This protein binds this small molecule.
Small molecule (SMILES): CC(=O)N[C@H]1[C@H](O[C@H]2[C@H](O)[C@@H](NC(C)=O)CO[C@@H]2CO)O[C@H](CO)[C@@H](O[C@@H]2O[C@H](CO[C@H]3O[C@H](CO)[C@@H](O)[C@H](O)[C@@H]3O)[C@@H](O)[C@H](O[C@H]3O[C@H](CO)[C@@H](O)[C@H](O)[C@@H]3O)[C@@H]2O)[C@@H]1O

Sequence of chain 1.E:
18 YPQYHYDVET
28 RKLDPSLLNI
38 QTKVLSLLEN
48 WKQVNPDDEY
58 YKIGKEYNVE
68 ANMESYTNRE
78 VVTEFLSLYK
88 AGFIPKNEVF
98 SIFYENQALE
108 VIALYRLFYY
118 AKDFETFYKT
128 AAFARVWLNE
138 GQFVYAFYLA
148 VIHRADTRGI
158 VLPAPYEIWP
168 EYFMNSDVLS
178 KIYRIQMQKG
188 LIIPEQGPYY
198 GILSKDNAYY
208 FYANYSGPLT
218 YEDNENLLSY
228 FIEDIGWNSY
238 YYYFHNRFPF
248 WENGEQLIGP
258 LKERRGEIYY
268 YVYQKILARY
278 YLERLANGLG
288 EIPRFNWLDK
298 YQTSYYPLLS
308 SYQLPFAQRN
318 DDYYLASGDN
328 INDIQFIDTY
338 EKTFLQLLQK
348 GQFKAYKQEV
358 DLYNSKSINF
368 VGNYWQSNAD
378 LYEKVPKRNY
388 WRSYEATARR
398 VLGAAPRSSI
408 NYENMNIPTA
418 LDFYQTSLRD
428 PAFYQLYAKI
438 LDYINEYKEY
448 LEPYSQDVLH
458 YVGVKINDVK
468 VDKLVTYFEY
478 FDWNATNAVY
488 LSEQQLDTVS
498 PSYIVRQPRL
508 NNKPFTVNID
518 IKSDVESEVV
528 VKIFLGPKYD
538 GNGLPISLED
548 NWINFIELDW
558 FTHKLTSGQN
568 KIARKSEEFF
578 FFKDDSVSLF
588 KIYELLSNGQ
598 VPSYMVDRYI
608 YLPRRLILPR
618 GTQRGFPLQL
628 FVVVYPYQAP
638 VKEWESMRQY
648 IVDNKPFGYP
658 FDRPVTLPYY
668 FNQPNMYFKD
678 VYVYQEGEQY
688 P

Binding-site contacts:
Ligand atom O6 contacts residue LEU586 of chain 1.E at 3.5 Å.
Ligand atom C1 contacts residue THR483 of chain 1.E at 3.9 Å.
Ligand atom C1 contacts residue GLU46 of chain 1.E at 4.0 Å.
Ligand atom C8 contacts residue SER499 of chain 1.E at 3.7 Å.
Ligand atom C7 contacts residue ASN481 of chain 1.E at 3.5 Å.
Ligand atom O7 contacts residue PHE587 of chain 1.E at 3.2 Å.
Ligand atom C8 contacts residue ASN47 of chain 1.E at 3.3 Å.
Ligand atom O3 contacts residue VAL496 of chain 1.E at 3.9 Å.
Ligand atom N2 contacts residue GLU46 of chain 1.E at 3.4 Å (salt-bridge).
Ligand atom C3 contacts residue ASN481 of chain 1.E at 3.8 Å.
Ligand atom O6 contacts residue PHE587 of chain 1.E at 3.2 Å.
Ligand atom C1 contacts residue ASN481 of chain 1.E at 1.4 Å.
Ligand atom C3 contacts residue GLU46 of chain 1.E at 3.6 Å.
Ligand atom O3 contacts residue SER499 of chain 1.E at 4.0 Å.
Ligand atom C2 contacts residue GLU46 of chain 1.E at 3.8 Å.
Ligand atom O5 contacts residue LEU586 of chain 1.E at 3.9 Å.
Ligand atom C5 contacts residue TYR590 of chain 1.E at 3.8 Å (hydrophobic).
Ligand atom O6 contacts residue GLU46 of chain 1.E at 3.9 Å.
Ligand atom C5 contacts residue ASN481 of chain 1.E at 3.5 Å.
Ligand atom C7 contacts residue SER499 of chain 1.E at 3.6 Å.
Ligand atom O6 contacts residue ASP494 of chain 1.E at 2.4 Å (salt-bridge).
Ligand atom C8 contacts residue ILE501 of chain 1.E at 3.6 Å (hydrophobic).
Ligand atom C6 contacts residue PHE587 of chain 1.E at 3.6 Å (hydrophobic).
Ligand atom O6 contacts residue TYR590 of chain 1.E at 3.9 Å.
Ligand atom O3 contacts residue PHE587 of chain 1.E at 3.5 Å.
Ligand atom O7 contacts residue SER497 of chain 1.E at 3.0 Å (h-bond).
Ligand atom O7 contacts residue ASN481 of chain 1.E at 3.4 Å (h-bond).
Ligand atom C3 contacts residue SER499 of chain 1.E at 3.3 Å.
Ligand atom C7 contacts residue ILE501 of chain 1.E at 3.9 Å (hydrophobic).
Ligand atom C7 contacts residue SER497 of chain 1.E at 3.9 Å.
Ligand atom C6 contacts residue ASP494 of chain 1.E at 3.5 Å.
Ligand atom C1 contacts residue SER499 of chain 1.E at 3.7 Å.
Ligand atom C2 contacts residue ASN481 of chain 1.E at 2.5 Å.
Ligand atom C8 contacts residue GLU46 of chain 1.E at 4.0 Å.
Ligand atom O5 contacts residue ASN481 of chain 1.E at 2.2 Å (h-bond).
Ligand atom N2 contacts residue SER499 of chain 1.E at 2.6 Å (h-bond).
Ligand atom O7 contacts residue VAL496 of chain 1.E at 3.9 Å.
Ligand atom C8 contacts residue SER497 of chain 1.E at 3.9 Å.
Ligand atom C2 contacts residue SER499 of chain 1.E at 3.3 Å.
Ligand atom N2 contacts residue ASN481 of chain 1.E at 3.1 Å (h-bond).